Sequence of chain 1.A:
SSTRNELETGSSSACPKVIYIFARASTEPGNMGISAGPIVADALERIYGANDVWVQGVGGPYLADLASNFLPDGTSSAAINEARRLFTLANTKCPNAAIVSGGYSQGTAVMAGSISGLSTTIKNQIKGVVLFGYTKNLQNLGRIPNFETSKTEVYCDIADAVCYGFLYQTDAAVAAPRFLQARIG

Binding-site contacts:
Ligand atom O1 contacts residue TYR112 of chain 1.A at 4.4 Å.
Ligand atom F2 contacts residue SER113 of chain 1.A at 2.9 Å.
Ligand atom C9 contacts residue SER34 of chain 1.A at 3.2 Å.
Ligand atom C10 contacts residue SER113 of chain 1.A at 1.9 Å.
Ligand atom F3 contacts residue SER34 of chain 1.A at 3.1 Å.
Ligand atom C9 contacts residue GLN114 of chain 1.A at 4.1 Å.
Ligand atom C8 contacts residue LEU74 of chain 1.A at 4.3 Å (hydrophobic).
Ligand atom S contacts residue VAL170 of chain 1.A at 3.9 Å.
Ligand atom O1 contacts residue SER113 of chain 1.A at 2.7 Å (h-bond).
Ligand atom C10 contacts residue SER34 of chain 1.A at 3.3 Å.
Ligand atom O1 contacts residue SER34 of chain 1.A at 2.5 Å (h-bond).
Ligand atom O1 contacts residue GLN114 of chain 1.A at 2.9 Å (h-bond).
Ligand atom F1 contacts residue SER34 of chain 1.A at 3.7 Å.
Ligand atom C11 contacts residue SER113 of chain 1.A at 2.7 Å.
Ligand atom C11 contacts residue ALA33 of chain 1.A at 4.4 Å (hydrophobic).
Ligand atom S contacts residue THR143 of chain 1.A at 4.1 Å.
Ligand atom F1 contacts residue SER113 of chain 1.A at 2.9 Å.
Ligand atom F1 contacts residue ALA33 of chain 1.A at 3.3 Å.
Ligand atom F3 contacts residue LEU74 of chain 1.A at 3.7 Å.
Ligand atom S contacts residue ASN77 of chain 1.A at 3.8 Å.
Ligand atom C9 contacts residue ASN77 of chain 1.A at 3.0 Å.
Ligand atom C4 contacts residue VAL170 of chain 1.A at 4.4 Å (hydrophobic).
Ligand atom O1 contacts residue ASN77 of chain 1.A at 4.1 Å.
Ligand atom O1 contacts residue ALA33 of chain 1.A at 3.6 Å.
Ligand atom F3 contacts residue SER113 of chain 1.A at 4.0 Å.
Ligand atom C11 contacts residue SER34 of chain 1.A at 3.9 Å.
Ligand atom C10 contacts residue GLN114 of chain 1.A at 3.6 Å.
Ligand atom C10 contacts residue ASN77 of chain 1.A at 4.1 Å.
Ligand atom S contacts residue SER113 of chain 1.A at 3.4 Å (h-bond).
Ligand atom C9 contacts residue SER113 of chain 1.A at 3.0 Å.

A small-molecule ligand and the protein it binds are described below.
Small molecule (SMILES): O=C(CSCCc1ccccc1)C(F)(F)F